Binding-site contacts:
Ligand atom C5 contacts residue ASN105 of chain 13.E at 3.6 Å.
Ligand atom C2 contacts residue ASN105 of chain 13.E at 2.5 Å.
Ligand atom C1 contacts residue ASN105 of chain 13.E at 1.4 Å.
Ligand atom O5 contacts residue ASN105 of chain 13.E at 2.4 Å (h-bond).
Ligand atom C4 contacts residue ASN105 of chain 13.E at 4.3 Å.
Ligand atom C7 contacts residue ASN105 of chain 13.E at 3.6 Å.
Ligand atom O5 contacts residue ALA96 of chain 13.E at 4.5 Å.
Ligand atom C5 contacts residue VAL95 of chain 13.E at 4.5 Å (hydrophobic).
Ligand atom O6 contacts residue ALA96 of chain 13.E at 4.3 Å.
Ligand atom O7 contacts residue ASN105 of chain 13.E at 4.0 Å.
Ligand atom C8 contacts residue PRO48 of chain 13.E at 4.4 Å (hydrophobic).
Ligand atom O6 contacts residue VAL95 of chain 13.E at 2.9 Å (h-bond).
Ligand atom O5 contacts residue VAL95 of chain 13.E at 4.5 Å.
Ligand atom C8 contacts residue TYR50 of chain 13.E at 4.1 Å (hydrophobic).
Ligand atom N2 contacts residue ASN105 of chain 13.E at 2.9 Å (h-bond).
Ligand atom C3 contacts residue ASN105 of chain 13.E at 3.8 Å.
Ligand atom C6 contacts residue VAL95 of chain 13.E at 3.6 Å (hydrophobic).

This protein binds this small molecule.
Small molecule (SMILES): CC(=O)N[C@H]1[C@H](O[C@H]2[C@H](O)[C@@H](NC(C)=O)CO[C@@H]2CO)O[C@H](CO)[C@@H](O[C@@H]2O[C@H](CO)[C@@H](O)[C@H](O)[C@@H]2O)[C@@H]1O

Sequence of chain 13.E:
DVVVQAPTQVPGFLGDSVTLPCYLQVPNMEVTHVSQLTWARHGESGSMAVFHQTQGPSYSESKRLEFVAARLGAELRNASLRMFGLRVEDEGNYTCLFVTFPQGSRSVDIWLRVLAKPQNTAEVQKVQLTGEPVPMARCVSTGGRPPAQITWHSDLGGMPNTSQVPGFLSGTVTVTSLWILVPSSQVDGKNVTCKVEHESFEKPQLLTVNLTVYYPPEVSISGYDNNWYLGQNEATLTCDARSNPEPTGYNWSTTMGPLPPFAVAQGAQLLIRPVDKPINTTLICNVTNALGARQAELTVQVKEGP